Sequence of chain 1.B:
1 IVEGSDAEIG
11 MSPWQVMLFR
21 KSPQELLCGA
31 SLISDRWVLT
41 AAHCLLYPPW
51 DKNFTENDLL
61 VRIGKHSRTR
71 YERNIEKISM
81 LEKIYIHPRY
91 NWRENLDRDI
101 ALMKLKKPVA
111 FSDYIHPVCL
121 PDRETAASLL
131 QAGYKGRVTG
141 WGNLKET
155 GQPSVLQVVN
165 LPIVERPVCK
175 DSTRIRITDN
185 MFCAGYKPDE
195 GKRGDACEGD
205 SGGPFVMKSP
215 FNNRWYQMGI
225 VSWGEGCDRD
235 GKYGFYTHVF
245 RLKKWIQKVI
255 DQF

This small molecule binds to this protein.
Small molecule (SMILES): c1ccc2c(Cc3ccc(OCCN4CCCC4)cc3)c(-c3ccc(OCCN4CCCC4)cc3)sc2c1

Binding-site contacts:
Ligand atom C15 contacts residue SER226 of chain 1.B at 3.5 Å.
Ligand atom C3 contacts residue CYS201 of chain 1.B at 3.6 Å (hydrophobic).
Ligand atom S1 contacts residue GLU202 of chain 1.B at 3.3 Å (salt-bridge).
Ligand atom C7 contacts residue SER226 of chain 1.B at 3.7 Å.
Ligand atom C6 contacts residue TRP227 of chain 1.B at 3.4 Å (hydrophobic).
Ligand atom C1 contacts residue GLY228 of chain 1.B at 3.8 Å.
Ligand atom C8 contacts residue GLU202 of chain 1.B at 3.8 Å.
Ligand atom C11 contacts residue GLY228 of chain 1.B at 3.5 Å.
Ligand atom C12 contacts residue GLU202 of chain 1.B at 3.7 Å.
Ligand atom C23 contacts residue LEU96 of chain 1.B at 3.5 Å (hydrophobic).
Ligand atom O2 contacts residue TRP50 of chain 1.B at 3.5 Å.
Ligand atom O3 contacts residue TYR47 of chain 1.B at 3.5 Å (h-bond).
Ligand atom C26 contacts residue LEU96 of chain 1.B at 3.6 Å (hydrophobic).
Ligand atom C1 contacts residue ASP199 of chain 1.B at 3.6 Å.
Ligand atom C23 contacts residue GLU94 of chain 1.B at 3.6 Å.
Ligand atom C2 contacts residue GLY230 of chain 1.B at 3.3 Å.
Ligand atom S1 contacts residue CYS231 of chain 1.B at 3.5 Å (h-bond).
Ligand atom C33 contacts residue TYR47 of chain 1.B at 3.7 Å (hydrophobic).
Ligand atom C5 contacts residue GLY228 of chain 1.B at 3.2 Å.
Ligand atom C32 contacts residue LEU96 of chain 1.B at 3.7 Å (hydrophobic).
Ligand atom C6 contacts residue GLY228 of chain 1.B at 3.4 Å.
Ligand atom C2 contacts residue ALA200 of chain 1.B at 3.6 Å (hydrophobic).
Ligand atom C24 contacts residue GLU202 of chain 1.B at 3.5 Å.
Ligand atom C17 contacts residue ILE179 of chain 1.B at 3.5 Å (hydrophobic).
Ligand atom C16 contacts residue GLU202 of chain 1.B at 3.7 Å.
Ligand atom C2 contacts residue CYS201 of chain 1.B at 3.7 Å (hydrophobic).
Ligand atom C21 contacts residue GLY228 of chain 1.B at 3.6 Å.
Ligand atom C5 contacts residue TRP227 of chain 1.B at 3.3 Å (hydrophobic).
Ligand atom C18 contacts residue TRP50 of chain 1.B at 3.8 Å (hydrophobic).
Ligand atom C14 contacts residue GLU202 of chain 1.B at 3.6 Å.
Ligand atom C14 contacts residue TRP50 of chain 1.B at 3.6 Å (hydrophobic).
Ligand atom C17 contacts residue ASN95 of chain 1.B at 3.4 Å.
Ligand atom C16 contacts residue TRP50 of chain 1.B at 3.5 Å (hydrophobic).
Ligand atom S1 contacts residue CYS201 of chain 1.B at 3.5 Å.
Ligand atom C17 contacts residue GLU94 of chain 1.B at 3.4 Å.
Ligand atom C18 contacts residue GLU202 of chain 1.B at 3.8 Å.
Ligand atom O2 contacts residue GLU202 of chain 1.B at 3.5 Å (salt-bridge).
Ligand atom C23 contacts residue ASN95 of chain 1.B at 3.2 Å.
Ligand atom C4 contacts residue GLY228 of chain 1.B at 3.8 Å.
Ligand atom C27 contacts residue ILE179 of chain 1.B at 3.4 Å (hydrophobic).